Binding-site contacts:
Ligand atom C5 contacts residue ASN355 of chain 1.B at 3.5 Å.
Ligand atom O7 contacts residue ASN355 of chain 1.B at 3.3 Å (h-bond).
Ligand atom C8 contacts residue THR341 of chain 1.B at 4.5 Å.
Ligand atom C7 contacts residue ASN355 of chain 1.B at 3.1 Å.
Ligand atom C4 contacts residue ASN355 of chain 1.B at 4.2 Å.
Ligand atom O7 contacts residue ARG387 of chain 1.B at 3.5 Å (salt-bridge).
Ligand atom N2 contacts residue ASN355 of chain 1.B at 2.9 Å (h-bond).
Ligand atom C8 contacts residue ARG387 of chain 1.B at 4.4 Å.
Ligand atom C7 contacts residue ARG387 of chain 1.B at 4.3 Å.
Ligand atom C3 contacts residue ASN355 of chain 1.B at 3.9 Å.
Ligand atom C1 contacts residue ASN355 of chain 1.B at 1.4 Å.
Ligand atom C8 contacts residue ASN355 of chain 1.B at 3.6 Å.
Ligand atom O5 contacts residue SER357 of chain 1.B at 4.4 Å.
Ligand atom C1 contacts residue SER357 of chain 1.B at 4.5 Å.
Ligand atom O5 contacts residue ASN355 of chain 1.B at 2.2 Å (h-bond).
Ligand atom C2 contacts residue ASN355 of chain 1.B at 2.6 Å.

Sequence of chain 1.B:
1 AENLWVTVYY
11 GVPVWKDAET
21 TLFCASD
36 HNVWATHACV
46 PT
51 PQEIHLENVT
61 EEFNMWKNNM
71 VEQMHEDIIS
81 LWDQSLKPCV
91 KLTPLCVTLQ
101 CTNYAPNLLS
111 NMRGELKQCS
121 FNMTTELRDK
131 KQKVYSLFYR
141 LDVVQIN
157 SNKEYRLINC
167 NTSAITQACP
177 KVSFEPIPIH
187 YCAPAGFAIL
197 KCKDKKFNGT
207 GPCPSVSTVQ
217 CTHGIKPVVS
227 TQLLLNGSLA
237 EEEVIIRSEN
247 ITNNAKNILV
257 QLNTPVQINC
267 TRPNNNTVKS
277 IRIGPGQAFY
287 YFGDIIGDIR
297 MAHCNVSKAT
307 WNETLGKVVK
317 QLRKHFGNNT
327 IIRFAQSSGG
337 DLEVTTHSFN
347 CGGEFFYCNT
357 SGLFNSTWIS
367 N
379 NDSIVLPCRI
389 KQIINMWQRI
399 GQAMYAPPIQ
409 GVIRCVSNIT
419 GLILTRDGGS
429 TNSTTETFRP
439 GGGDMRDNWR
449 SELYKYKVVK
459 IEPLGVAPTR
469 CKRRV

The protein below binds the small molecule below.
Small molecule (SMILES): CC(=O)N[C@H]1[C@H](O[C@H]2[C@H](O)[C@@H](NC(C)=O)CO[C@@H]2CO)O[C@H](CO)[C@@H](O)[C@@H]1O